Sequence of chain 1.TA:
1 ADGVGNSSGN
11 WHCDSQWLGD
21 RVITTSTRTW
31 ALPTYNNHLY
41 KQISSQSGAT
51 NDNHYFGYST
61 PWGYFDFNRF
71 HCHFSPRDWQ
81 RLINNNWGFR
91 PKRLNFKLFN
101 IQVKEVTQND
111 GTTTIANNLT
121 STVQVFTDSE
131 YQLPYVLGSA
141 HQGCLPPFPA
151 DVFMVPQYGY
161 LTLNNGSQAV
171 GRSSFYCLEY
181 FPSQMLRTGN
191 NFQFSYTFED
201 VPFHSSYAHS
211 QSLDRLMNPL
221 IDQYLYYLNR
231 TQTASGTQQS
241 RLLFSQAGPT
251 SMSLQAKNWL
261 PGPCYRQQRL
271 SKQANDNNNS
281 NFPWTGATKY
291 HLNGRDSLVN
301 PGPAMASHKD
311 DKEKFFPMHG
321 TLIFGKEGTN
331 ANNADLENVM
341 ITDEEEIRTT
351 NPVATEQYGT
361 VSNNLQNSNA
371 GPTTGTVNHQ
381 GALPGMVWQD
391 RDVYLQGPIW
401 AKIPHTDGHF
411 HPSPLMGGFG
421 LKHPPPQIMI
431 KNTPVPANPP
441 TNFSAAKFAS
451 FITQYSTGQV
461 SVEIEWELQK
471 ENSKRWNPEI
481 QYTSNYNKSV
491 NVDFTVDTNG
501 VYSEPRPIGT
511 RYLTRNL

Binding-site contacts:
Ligand atom P contacts residue PRO202 of chain 1.TA at 4.4 Å.
Ligand atom N6 contacts residue GLY420 of chain 1.TA at 3.6 Å.
Ligand atom C6 contacts residue GLY420 of chain 1.TA at 4.3 Å.
Ligand atom C5 contacts residue PRO412 of chain 1.TA at 4.1 Å (hydrophobic).
Ligand atom C5 contacts residue PRO202 of chain 1.TA at 3.9 Å (hydrophobic).
Ligand atom C2' contacts residue HIS411 of chain 1.TA at 4.3 Å.
Ligand atom N7 contacts residue SER413 of chain 1.TA at 4.3 Å.
Ligand atom C6 contacts residue PRO202 of chain 1.TA at 4.0 Å (hydrophobic).
Ligand atom O3P contacts residue PRO202 of chain 1.TA at 4.1 Å.
Ligand atom O4' contacts residue PRO202 of chain 1.TA at 4.4 Å.
Ligand atom O3' contacts residue HIS409 of chain 1.UA at 4.4 Å.
Ligand atom C5' contacts residue PRO202 of chain 1.TA at 4.2 Å (hydrophobic).
Ligand atom N1 contacts residue PRO412 of chain 1.TA at 3.7 Å.
Ligand atom N6 contacts residue VAL201 of chain 1.TA at 4.5 Å.
Ligand atom N9 contacts residue HIS411 of chain 1.TA at 4.5 Å.
Ligand atom O1P contacts residue PRO202 of chain 1.TA at 4.1 Å.
Ligand atom N3 contacts residue PRO202 of chain 1.TA at 4.2 Å.
Ligand atom C2 contacts residue GLY420 of chain 1.TA at 3.8 Å.
Ligand atom C8 contacts residue HIS411 of chain 1.TA at 3.4 Å.
Ligand atom O5' contacts residue PRO202 of chain 1.TA at 4.1 Å.
Ligand atom C6 contacts residue SER413 of chain 1.TA at 4.4 Å.
Ligand atom N7 contacts residue HIS411 of chain 1.TA at 3.7 Å.
Ligand atom N3 contacts residue PRO412 of chain 1.TA at 4.0 Å.
Ligand atom N6 contacts residue PRO412 of chain 1.TA at 3.6 Å.
Ligand atom N1 contacts residue VAL201 of chain 1.TA at 4.0 Å.
Ligand atom C6 contacts residue VAL201 of chain 1.TA at 4.5 Å (hydrophobic).
Ligand atom N6 contacts residue SER413 of chain 1.TA at 3.6 Å.
Ligand atom C8 contacts residue PRO202 of chain 1.TA at 4.4 Å (hydrophobic).
Ligand atom C4 contacts residue PRO202 of chain 1.TA at 4.0 Å (hydrophobic).
Ligand atom N7 contacts residue PRO202 of chain 1.TA at 4.2 Å.
Ligand atom N1 contacts residue PRO202 of chain 1.TA at 4.0 Å.
Ligand atom C6 contacts residue PRO412 of chain 1.TA at 3.6 Å (hydrophobic).
Ligand atom C2 contacts residue PRO202 of chain 1.TA at 4.0 Å (hydrophobic).
Ligand atom N9 contacts residue PRO202 of chain 1.TA at 4.3 Å.
Ligand atom C2 contacts residue PRO412 of chain 1.TA at 4.2 Å (hydrophobic).
Ligand atom N9 contacts residue PRO412 of chain 1.TA at 4.4 Å.
Ligand atom C4 contacts residue PRO412 of chain 1.TA at 4.1 Å (hydrophobic).
Ligand atom N1 contacts residue GLY420 of chain 1.TA at 3.2 Å (h-bond).

Sequence of chain 1.UA:
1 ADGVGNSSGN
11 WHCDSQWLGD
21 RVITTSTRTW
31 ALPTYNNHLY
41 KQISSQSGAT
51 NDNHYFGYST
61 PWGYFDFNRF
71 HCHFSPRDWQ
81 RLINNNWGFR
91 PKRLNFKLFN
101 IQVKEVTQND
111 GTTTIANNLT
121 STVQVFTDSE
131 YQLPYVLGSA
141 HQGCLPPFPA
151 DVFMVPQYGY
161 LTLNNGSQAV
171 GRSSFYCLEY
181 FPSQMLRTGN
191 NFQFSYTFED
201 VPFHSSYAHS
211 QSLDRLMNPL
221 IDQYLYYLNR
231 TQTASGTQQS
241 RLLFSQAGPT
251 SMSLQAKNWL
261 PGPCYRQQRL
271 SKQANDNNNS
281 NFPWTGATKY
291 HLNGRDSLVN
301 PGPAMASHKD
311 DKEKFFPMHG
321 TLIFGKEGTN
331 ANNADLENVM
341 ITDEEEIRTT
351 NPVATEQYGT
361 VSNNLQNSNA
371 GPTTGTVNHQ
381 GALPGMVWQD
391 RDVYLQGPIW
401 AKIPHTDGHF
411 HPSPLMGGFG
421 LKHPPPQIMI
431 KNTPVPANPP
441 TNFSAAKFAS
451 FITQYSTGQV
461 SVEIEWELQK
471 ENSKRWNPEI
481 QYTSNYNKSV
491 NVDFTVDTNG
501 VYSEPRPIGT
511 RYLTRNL

The protein below binds the small molecule below.
Small molecule (SMILES): Nc1ncnc2c1ncn2[C@H]1C[C@H](O)[C@@H](COP(=O)(O)O)O1